Binding-site contacts:
Ligand atom O4 contacts residue LEU184 of chain 2.A at 3.1 Å.
Ligand atom O2 contacts residue GLY94 of chain 2.A at 4.1 Å.
Ligand atom C14 contacts residue ASP51 of chain 2.A at 3.6 Å.
Ligand atom C18 contacts residue ASN103 of chain 2.A at 3.5 Å.
Ligand atom C3 contacts residue ALA52 of chain 2.A at 4.1 Å (hydrophobic).
Ligand atom C16 contacts residue ALA52 of chain 2.A at 3.9 Å (hydrophobic).
Ligand atom C10 contacts residue ASN48 of chain 2.A at 3.9 Å.
Ligand atom O3 contacts residue ALA52 of chain 2.A at 3.2 Å.
Ligand atom CL1 contacts residue ASN48 of chain 2.A at 3.1 Å.
Ligand atom O6 contacts residue LYS55 of chain 2.A at 2.9 Å (salt-bridge).
Ligand atom C5 contacts residue LEU184 of chain 2.A at 3.7 Å (hydrophobic).
Ligand atom CL1 contacts residue PHE135 of chain 2.A at 3.0 Å.
Ligand atom O3 contacts residue ASN48 of chain 2.A at 4.1 Å.
Ligand atom O2 contacts residue ALA52 of chain 2.A at 3.9 Å.
Ligand atom C12 contacts residue ASN48 of chain 2.A at 4.1 Å.
Ligand atom C8 contacts residue MET95 of chain 2.A at 3.6 Å (hydrophobic).
Ligand atom C1 contacts residue ALA52 of chain 2.A at 4.0 Å (hydrophobic).
Ligand atom C14 contacts residue LYS55 of chain 2.A at 3.8 Å.
Ligand atom C18 contacts residue MET95 of chain 2.A at 3.8 Å (hydrophobic).
Ligand atom O4 contacts residue ASN48 of chain 2.A at 3.6 Å (h-bond).
Ligand atom C16 contacts residue ILE93 of chain 2.A at 3.6 Å (hydrophobic).
Ligand atom C2 contacts residue MET95 of chain 2.A at 3.7 Å (hydrophobic).
Ligand atom C13 contacts residue ASN48 of chain 2.A at 4.0 Å.
Ligand atom C3 contacts residue ASN48 of chain 2.A at 4.2 Å.
Ligand atom O2 contacts residue MET95 of chain 2.A at 3.6 Å.
Ligand atom C13 contacts residue ASP51 of chain 2.A at 3.3 Å.
Ligand atom C17 contacts residue ILE93 of chain 2.A at 3.9 Å (hydrophobic).
Ligand atom C5 contacts residue ASN48 of chain 2.A at 3.5 Å.
Ligand atom O3 contacts residue ASP90 of chain 2.A at 2.6 Å (salt-bridge).
Ligand atom O5 contacts residue LEU104 of chain 2.A at 4.1 Å.
Ligand atom C4 contacts residue ASP90 of chain 2.A at 3.7 Å.
Ligand atom C4 contacts residue ASN48 of chain 2.A at 3.8 Å.
Ligand atom C7 contacts residue MET95 of chain 2.A at 3.7 Å (hydrophobic).
Ligand atom C3 contacts residue ASP90 of chain 2.A at 3.6 Å.
Ligand atom O3 contacts residue THR182 of chain 2.A at 3.8 Å.
Ligand atom C14 contacts residue ALA52 of chain 2.A at 3.8 Å (hydrophobic).
Ligand atom C6 contacts residue ASN48 of chain 2.A at 3.6 Å.
Ligand atom O2 contacts residue THR182 of chain 2.A at 3.5 Å (h-bond).
Ligand atom C4 contacts residue LEU184 of chain 2.A at 4.1 Å (hydrophobic).
Ligand atom C1 contacts residue MET95 of chain 2.A at 3.7 Å (hydrophobic).

Sequence of chain 2.A:
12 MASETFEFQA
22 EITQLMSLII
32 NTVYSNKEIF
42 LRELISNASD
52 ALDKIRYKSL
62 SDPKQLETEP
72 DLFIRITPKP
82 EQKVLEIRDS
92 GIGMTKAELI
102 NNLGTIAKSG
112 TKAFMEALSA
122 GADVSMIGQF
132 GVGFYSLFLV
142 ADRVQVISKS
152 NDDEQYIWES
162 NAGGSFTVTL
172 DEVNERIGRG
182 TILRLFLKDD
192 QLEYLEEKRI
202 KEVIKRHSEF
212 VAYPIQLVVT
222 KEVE

The small molecule below binds the protein below.
Small molecule (SMILES): C[C@@H]1C[C@H]2O[C@@H]2/C=C\C=C\C(=O)Cc2c(Cl)c(O)cc(O)c2C(=O)O1